Sequence of chain 1.A:
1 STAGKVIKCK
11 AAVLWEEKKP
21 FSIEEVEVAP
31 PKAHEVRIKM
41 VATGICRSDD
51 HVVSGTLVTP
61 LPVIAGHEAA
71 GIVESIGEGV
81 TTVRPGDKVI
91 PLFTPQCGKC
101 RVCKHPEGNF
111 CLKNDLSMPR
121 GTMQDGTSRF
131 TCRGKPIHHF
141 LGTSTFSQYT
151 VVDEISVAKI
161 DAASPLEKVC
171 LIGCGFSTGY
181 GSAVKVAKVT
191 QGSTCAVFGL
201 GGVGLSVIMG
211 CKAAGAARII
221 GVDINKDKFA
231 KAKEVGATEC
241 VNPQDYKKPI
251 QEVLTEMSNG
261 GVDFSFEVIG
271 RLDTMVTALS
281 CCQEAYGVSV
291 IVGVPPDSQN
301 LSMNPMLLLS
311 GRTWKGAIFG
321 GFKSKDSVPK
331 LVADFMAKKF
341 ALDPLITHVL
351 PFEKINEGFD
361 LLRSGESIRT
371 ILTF

A small-molecule ligand and the protein it binds are described below.
Small molecule (SMILES): Cc1ccc(CO)cc1

Binding-site contacts:
Ligand atom O1 contacts residue NAI1 of chain 1.G at 3.2 Å.
Ligand atom C6 contacts residue LEU57 of chain 1.A at 3.9 Å (hydrophobic).
Ligand atom C2 contacts residue VAL294 of chain 1.A at 4.2 Å (hydrophobic).
Ligand atom O1 contacts residue HIS67 of chain 1.A at 3.1 Å (h-bond).
Ligand atom O1 contacts residue CYS174 of chain 1.A at 3.4 Å (h-bond).
Ligand atom C7 contacts residue LEU141 of chain 1.A at 4.2 Å (hydrophobic).
Ligand atom C8 contacts residue LEU116 of chain 1.A at 3.7 Å (hydrophobic).
Ligand atom C8 contacts residue ILE318 of chain 1.A at 4.2 Å (hydrophobic).
Ligand atom O1 contacts residue CYS46 of chain 1.A at 3.7 Å.
Ligand atom O1 contacts residue ZN1 of chain 1.E at 2.2 Å.
Ligand atom C4 contacts residue VAL294 of chain 1.A at 3.6 Å (hydrophobic).
Ligand atom C1 contacts residue NAI1 of chain 1.G at 4.3 Å.
Ligand atom C3 contacts residue VAL294 of chain 1.A at 3.8 Å (hydrophobic).
Ligand atom C6 contacts residue LEU141 of chain 1.A at 3.9 Å (hydrophobic).
Ligand atom C3 contacts residue ILE318 of chain 1.A at 4.0 Å (hydrophobic).
Ligand atom C4 contacts residue LEU116 of chain 1.A at 3.5 Å (hydrophobic).
Ligand atom C2 contacts residue SER48 of chain 1.A at 4.3 Å.
Ligand atom C2 contacts residue PHE93 of chain 1.A at 3.6 Å (hydrophobic).
Ligand atom C5 contacts residue LEU116 of chain 1.A at 3.8 Å (hydrophobic).
Ligand atom C8 contacts residue VAL294 of chain 1.A at 4.0 Å (hydrophobic).
Ligand atom C8 contacts residue MET306 of chain 1.B at 4.3 Å (hydrophobic).
Ligand atom C7 contacts residue CYS174 of chain 1.A at 4.1 Å (hydrophobic).
Ligand atom C7 contacts residue ZN1 of chain 1.E at 3.2 Å.
Ligand atom O1 contacts residue SER48 of chain 1.A at 2.7 Å (h-bond).
Ligand atom C3 contacts residue NAI1 of chain 1.G at 3.8 Å.
Ligand atom C6 contacts residue LEU116 of chain 1.A at 4.3 Å (hydrophobic).
Ligand atom C1 contacts residue PHE93 of chain 1.A at 3.8 Å (hydrophobic).
Ligand atom C7 contacts residue SER48 of chain 1.A at 3.5 Å.
Ligand atom C7 contacts residue NAI1 of chain 1.G at 4.1 Å.
Ligand atom C3 contacts residue LEU116 of chain 1.A at 3.6 Å (hydrophobic).
Ligand atom C1 contacts residue LEU141 of chain 1.A at 4.3 Å (hydrophobic).
Ligand atom C5 contacts residue LEU57 of chain 1.A at 3.8 Å (hydrophobic).
Ligand atom C6 contacts residue SER48 of chain 1.A at 3.8 Å.
Ligand atom C7 contacts residue HIS67 of chain 1.A at 3.2 Å.
Ligand atom C2 contacts residue LEU116 of chain 1.A at 4.1 Å (hydrophobic).
Ligand atom C8 contacts residue LEU309 of chain 1.B at 3.8 Å (hydrophobic).
Ligand atom C7 contacts residue PHE93 of chain 1.A at 3.9 Å (hydrophobic).
Ligand atom C1 contacts residue SER48 of chain 1.A at 3.7 Å.
Ligand atom C5 contacts residue VAL294 of chain 1.A at 4.1 Å (hydrophobic).
Ligand atom C2 contacts residue NAI1 of chain 1.G at 3.6 Å.

Sequence of chain 1.B:
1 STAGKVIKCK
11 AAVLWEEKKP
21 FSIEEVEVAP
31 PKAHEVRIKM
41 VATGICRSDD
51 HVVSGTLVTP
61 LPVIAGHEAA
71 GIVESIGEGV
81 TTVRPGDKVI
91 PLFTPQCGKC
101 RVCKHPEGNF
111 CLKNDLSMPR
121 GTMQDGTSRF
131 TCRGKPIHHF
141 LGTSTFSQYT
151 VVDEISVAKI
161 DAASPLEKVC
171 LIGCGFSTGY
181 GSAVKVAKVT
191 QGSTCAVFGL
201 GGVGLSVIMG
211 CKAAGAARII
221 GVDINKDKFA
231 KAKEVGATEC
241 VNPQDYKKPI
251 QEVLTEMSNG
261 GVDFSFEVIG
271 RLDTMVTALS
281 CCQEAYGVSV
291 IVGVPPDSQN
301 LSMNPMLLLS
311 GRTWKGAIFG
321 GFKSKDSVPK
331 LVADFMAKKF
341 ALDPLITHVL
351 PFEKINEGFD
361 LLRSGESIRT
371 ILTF